The protein below binds the small molecule below.
Small molecule (SMILES): CC(=O)N[C@@H]1[C@@H](O)[C@H](O)[C@@H](CO)O[C@H]1O

Binding-site contacts:
Ligand atom O6 contacts residue ASN212 of chain 1.H at 4.3 Å.
Ligand atom C4 contacts residue ASN212 of chain 1.H at 4.2 Å.
Ligand atom C3 contacts residue ASN212 of chain 1.H at 3.8 Å.
Ligand atom C5 contacts residue ASN212 of chain 1.H at 3.7 Å.
Ligand atom N2 contacts residue ILE211 of chain 1.H at 4.5 Å.
Ligand atom C2 contacts residue ASN212 of chain 1.H at 2.5 Å.
Ligand atom C1 contacts residue ILE211 of chain 1.H at 4.3 Å (hydrophobic).
Ligand atom O5 contacts residue ASN212 of chain 1.H at 2.4 Å (h-bond).
Ligand atom N2 contacts residue ASN212 of chain 1.H at 2.9 Å (h-bond).
Ligand atom C7 contacts residue ASN212 of chain 1.H at 4.0 Å.
Ligand atom C1 contacts residue ASN212 of chain 1.H at 1.4 Å.

Sequence of chain 1.H:
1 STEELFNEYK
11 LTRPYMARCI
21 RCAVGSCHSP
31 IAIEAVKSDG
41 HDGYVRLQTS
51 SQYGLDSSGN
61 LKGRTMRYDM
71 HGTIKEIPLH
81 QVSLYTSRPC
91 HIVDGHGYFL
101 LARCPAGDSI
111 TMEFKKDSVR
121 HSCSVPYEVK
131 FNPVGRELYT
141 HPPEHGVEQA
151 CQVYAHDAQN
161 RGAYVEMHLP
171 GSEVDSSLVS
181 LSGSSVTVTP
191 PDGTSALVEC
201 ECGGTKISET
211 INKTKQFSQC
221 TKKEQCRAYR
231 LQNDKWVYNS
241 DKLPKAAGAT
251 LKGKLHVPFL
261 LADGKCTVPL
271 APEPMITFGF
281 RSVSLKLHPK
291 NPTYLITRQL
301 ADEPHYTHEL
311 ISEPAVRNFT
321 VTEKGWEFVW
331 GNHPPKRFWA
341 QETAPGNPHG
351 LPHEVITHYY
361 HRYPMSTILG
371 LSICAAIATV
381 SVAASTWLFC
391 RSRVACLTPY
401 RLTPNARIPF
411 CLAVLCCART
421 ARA